The protein below binds the small molecule below.
Small molecule (SMILES): Nc1ncnc2c1ncn2[C@@H]1O[C@H](CO[P](=O)(O)O[P](=O)(O)NP(=O)(O)O)[C@@H](O)[C@H]1O

Sequence of chain 1.K:
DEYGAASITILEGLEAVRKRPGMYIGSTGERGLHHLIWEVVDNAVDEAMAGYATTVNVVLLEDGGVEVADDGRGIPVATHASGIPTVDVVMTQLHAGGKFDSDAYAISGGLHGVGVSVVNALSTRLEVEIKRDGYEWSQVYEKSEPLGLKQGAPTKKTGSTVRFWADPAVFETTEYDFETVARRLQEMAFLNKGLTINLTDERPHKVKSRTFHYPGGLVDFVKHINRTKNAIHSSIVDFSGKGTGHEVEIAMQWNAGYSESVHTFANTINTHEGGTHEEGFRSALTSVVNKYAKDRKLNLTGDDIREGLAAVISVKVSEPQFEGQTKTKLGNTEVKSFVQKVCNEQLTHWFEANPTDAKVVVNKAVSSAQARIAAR

Sequence of chain 1.L:
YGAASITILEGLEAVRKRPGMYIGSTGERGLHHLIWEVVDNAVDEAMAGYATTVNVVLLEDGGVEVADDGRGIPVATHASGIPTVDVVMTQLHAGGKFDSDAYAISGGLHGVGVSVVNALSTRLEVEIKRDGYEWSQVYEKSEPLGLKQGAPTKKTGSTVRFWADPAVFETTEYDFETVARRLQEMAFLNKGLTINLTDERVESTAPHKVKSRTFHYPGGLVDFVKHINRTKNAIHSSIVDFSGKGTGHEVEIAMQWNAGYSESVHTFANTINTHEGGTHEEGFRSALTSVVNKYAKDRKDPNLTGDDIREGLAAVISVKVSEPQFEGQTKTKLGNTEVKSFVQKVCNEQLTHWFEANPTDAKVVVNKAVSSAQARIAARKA

Binding-site contacts:
Ligand atom O1G contacts residue VAL128 of chain 1.L at 2.8 Å (h-bond).
Ligand atom N7 contacts residue ASN57 of chain 1.L at 3.1 Å.
Ligand atom O2B contacts residue LYS113 of chain 1.L at 3.3 Å.
Ligand atom O3' contacts residue GLY111 of chain 1.L at 3.4 Å.
Ligand atom O1A contacts residue GLY129 of chain 1.L at 3.4 Å (h-bond).
Ligand atom O3G contacts residue GLN375 of chain 1.L at 3.3 Å (h-bond).
Ligand atom N6 contacts residue ASP84 of chain 1.L at 2.9 Å (salt-bridge).
Ligand atom O2A contacts residue GLY129 of chain 1.L at 3.3 Å.
Ligand atom O4' contacts residue VAL104 of chain 1.L at 3.4 Å.
Ligand atom O1G contacts residue HIS126 of chain 1.L at 3.2 Å.
Ligand atom O3A contacts residue VAL128 of chain 1.L at 3.3 Å (h-bond).
Ligand atom O1B contacts residue LYS113 of chain 1.L at 2.9 Å (salt-bridge).
Ligand atom N3B contacts residue LEU125 of chain 1.L at 3.1 Å (h-bond).
Ligand atom O2G contacts residue HIS126 of chain 1.L at 3.1 Å (h-bond).
Ligand atom O1G contacts residue GLY129 of chain 1.L at 3.0 Å (h-bond).
Ligand atom O2G contacts residue LYS377 of chain 1.L at 2.8 Å (salt-bridge).
Ligand atom N1 contacts residue SER174 of chain 1.L at 3.3 Å (h-bond).
Ligand atom O3G contacts residue GLU53 of chain 1.L at 3.0 Å (salt-bridge).
Ligand atom N3 contacts residue TYR119 of chain 1.L at 3.4 Å (h-bond).
Ligand atom O2A contacts residue MG1 of chain 1.RA at 2.6 Å.
Ligand atom O1G contacts residue GLN375 of chain 1.L at 3.0 Å (h-bond).
Ligand atom O2G contacts residue LEU125 of chain 1.L at 2.8 Å (h-bond).
Ligand atom O2' contacts residue TYR17 of chain 1.K at 2.8 Å (h-bond).
Ligand atom O3G contacts residue GLY129 of chain 1.L at 3.2 Å.
Ligand atom O2A contacts residue VAL130 of chain 1.L at 2.8 Å (h-bond).
Ligand atom O2' contacts residue TYR119 of chain 1.L at 3.4 Å (h-bond).
Ligand atom O3A contacts residue GLY127 of chain 1.L at 3.2 Å.
Ligand atom C2 contacts residue GLU61 of chain 1.L at 3.2 Å.
Ligand atom O3G contacts residue MG1 of chain 1.RA at 2.5 Å.
Ligand atom O1B contacts residue ASN57 of chain 1.L at 2.9 Å (h-bond).
Ligand atom N3 contacts residue TYR17 of chain 1.K at 2.8 Å (h-bond).
Ligand atom O2G contacts residue GLN375 of chain 1.L at 3.3 Å (h-bond).
Ligand atom PG contacts residue GLN375 of chain 1.L at 3.4 Å.
Ligand atom N3B contacts residue GLY127 of chain 1.L at 3.1 Å (h-bond).
Ligand atom O1B contacts residue MG1 of chain 1.RA at 2.9 Å.
Ligand atom O1A contacts residue VAL130 of chain 1.L at 3.1 Å (h-bond).
Ligand atom O2G contacts residue GLY124 of chain 1.L at 3.4 Å.
Ligand atom O2A contacts residue ASN57 of chain 1.L at 3.1 Å (h-bond).
Ligand atom O3' contacts residue GLY112 of chain 1.L at 2.9 Å (h-bond).
Ligand atom O1G contacts residue GLY127 of chain 1.L at 2.8 Å (h-bond).